The small molecule below binds the protein below.
Small molecule (SMILES): C[C@H](NC(=O)[C@@H](NC(=O)[C@H](Cc1ccccc1)NC(=O)[C@@H]1CCCN1C(=O)CNC(=O)[C@@H](NC(=O)[C@H](CO)NC(=O)[C@H](CCC(=O)O)NC(=O)[C@H](Cc1ccc(O)cc1)NC(=O)[C@H](CC(N)=O)NC(=O)[C@@H]([NH3+])Cc1ccccc1)[C@@H](C)O)[C@@H](C)O)C(=O)N[C@@H](CCCC[NH3+])C(=O)O

Binding-site contacts:
Ligand atom CE1 contacts residue MET42 of chain 1.A at 3.8 Å (hydrophobic).
Ligand atom C contacts residue TRP56 of chain 1.A at 4.4 Å (hydrophobic).
Ligand atom O contacts residue TRP56 of chain 1.A at 3.6 Å.
Ligand atom CE1 contacts residue LYS39 of chain 1.A at 3.5 Å.
Ligand atom CA contacts residue TRP56 of chain 1.A at 3.7 Å (hydrophobic).
Ligand atom O contacts residue LYS39 of chain 1.A at 2.9 Å (salt-bridge).
Ligand atom CB contacts residue GLY35 of chain 1.A at 3.8 Å.
Ligand atom CZ contacts residue LYS39 of chain 1.A at 3.5 Å.
Ligand atom CD2 contacts residue LEU52 of chain 1.A at 3.3 Å (hydrophobic).
Ligand atom CG contacts residue LEU52 of chain 1.A at 3.5 Å (hydrophobic).
Ligand atom CG contacts residue GLY53 of chain 1.A at 4.3 Å.
Ligand atom CB contacts residue GLY53 of chain 1.A at 3.9 Å.
Ligand atom CG2 contacts residue GLY53 of chain 1.A at 4.0 Å.
Ligand atom N contacts residue TRP56 of chain 1.A at 4.4 Å.
Ligand atom C contacts residue LYS39 of chain 1.A at 4.1 Å.
Ligand atom CD2 contacts residue TRP56 of chain 1.A at 3.7 Å (hydrophobic).
Ligand atom CD contacts residue TRP56 of chain 1.A at 3.7 Å (hydrophobic).
Ligand atom CD1 contacts residue LYS39 of chain 1.A at 4.2 Å.
Ligand atom CE2 contacts residue MET42 of chain 1.A at 3.9 Å (hydrophobic).
Ligand atom CD2 contacts residue GLY53 of chain 1.A at 4.3 Å.
Ligand atom CE2 contacts residue TRP56 of chain 1.A at 3.6 Å (hydrophobic).
Ligand atom CZ contacts residue ALA38 of chain 1.A at 4.3 Å (hydrophobic).
Ligand atom CD1 contacts residue LEU52 of chain 1.A at 3.5 Å (hydrophobic).
Ligand atom CG contacts residue GLY35 of chain 1.A at 3.6 Å.
Ligand atom CE1 contacts residue LEU52 of chain 1.A at 4.0 Å (hydrophobic).
Ligand atom CB contacts residue LEU52 of chain 1.A at 3.8 Å (hydrophobic).
Ligand atom CG contacts residue TRP56 of chain 1.A at 3.8 Å (hydrophobic).
Ligand atom CZ contacts residue MET42 of chain 1.A at 3.2 Å (hydrophobic).
Ligand atom CE2 contacts residue LEU52 of chain 1.A at 3.8 Å (hydrophobic).

Sequence of chain 1.A:
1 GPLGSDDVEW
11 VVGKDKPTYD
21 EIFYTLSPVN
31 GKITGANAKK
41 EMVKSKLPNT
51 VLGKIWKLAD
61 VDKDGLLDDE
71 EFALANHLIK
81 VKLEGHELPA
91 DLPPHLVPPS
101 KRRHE